Sequence of chain 1.A:
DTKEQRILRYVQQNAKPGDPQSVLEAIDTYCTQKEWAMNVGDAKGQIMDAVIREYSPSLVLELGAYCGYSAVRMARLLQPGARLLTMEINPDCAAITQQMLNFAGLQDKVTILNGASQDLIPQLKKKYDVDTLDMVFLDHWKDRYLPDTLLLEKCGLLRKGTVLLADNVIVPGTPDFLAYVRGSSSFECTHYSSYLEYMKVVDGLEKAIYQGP

Binding-site contacts:
Ligand atom C13 contacts residue PRO174 of chain 1.A at 3.8 Å (hydrophobic).
Ligand atom C4 contacts residue MET40 of chain 1.A at 3.6 Å (hydrophobic).
Ligand atom C3 contacts residue MET40 of chain 1.A at 3.5 Å (hydrophobic).
Ligand atom O11 contacts residue ASN170 of chain 1.A at 2.7 Å (h-bond).
Ligand atom O11 contacts residue ASP169 of chain 1.A at 3.3 Å (salt-bridge).
Ligand atom N2 contacts residue HIS142 of chain 1.A at 3.5 Å (h-bond).
Ligand atom C5 contacts residue ASN170 of chain 1.A at 3.1 Å.
Ligand atom F18 contacts residue D1D1 of chain 1.G at 3.4 Å.
Ligand atom C10 contacts residue MET40 of chain 1.A at 3.8 Å (hydrophobic).
Ligand atom C1 contacts residue SAH1 of chain 1.E at 3.4 Å.
Ligand atom C1 contacts residue ASN170 of chain 1.A at 3.8 Å.
Ligand atom C9 contacts residue ASN170 of chain 1.A at 3.6 Å.
Ligand atom C13 contacts residue LEU198 of chain 1.A at 3.8 Å (hydrophobic).
Ligand atom C8 contacts residue PRO174 of chain 1.A at 3.7 Å (hydrophobic).
Ligand atom C3 contacts residue TRP143 of chain 1.A at 3.7 Å (hydrophobic).
Ligand atom C14 contacts residue D1D1 of chain 1.G at 3.8 Å.
Ligand atom N6 contacts residue MG1 of chain 1.B at 2.3 Å.
Ligand atom O11 contacts residue GLU199 of chain 1.A at 2.5 Å (salt-bridge).
Ligand atom N2 contacts residue LYS144 of chain 1.A at 3.4 Å (salt-bridge).
Ligand atom N6 contacts residue LYS144 of chain 1.A at 3.4 Å (salt-bridge).
Ligand atom C10 contacts residue ASN170 of chain 1.A at 3.1 Å.
Ligand atom C17 contacts residue TRP38 of chain 1.A at 3.8 Å (hydrophobic).
Ligand atom C1 contacts residue LYS144 of chain 1.A at 3.1 Å.
Ligand atom C15 contacts residue D1D1 of chain 1.G at 3.6 Å.
Ligand atom C1 contacts residue MG1 of chain 1.B at 3.3 Å.
Ligand atom C10 contacts residue MG1 of chain 1.B at 3.0 Å.
Ligand atom C5 contacts residue MG1 of chain 1.B at 3.1 Å.
Ligand atom C1 contacts residue ASP141 of chain 1.A at 3.2 Å.
Ligand atom C3 contacts residue LYS144 of chain 1.A at 3.8 Å.
Ligand atom N2 contacts residue SAH1 of chain 1.E at 3.2 Å.
Ligand atom C7 contacts residue PRO174 of chain 1.A at 3.8 Å (hydrophobic).
Ligand atom C10 contacts residue GLU199 of chain 1.A at 3.2 Å.
Ligand atom C14 contacts residue VAL173 of chain 1.A at 3.8 Å (hydrophobic).
Ligand atom C9 contacts residue GLU199 of chain 1.A at 3.3 Å.
Ligand atom N2 contacts residue TRP143 of chain 1.A at 3.6 Å.
Ligand atom O11 contacts residue MG1 of chain 1.B at 2.2 Å.
Ligand atom N6 contacts residue ASN170 of chain 1.A at 2.9 Å (h-bond).
Ligand atom C12 contacts residue PRO174 of chain 1.A at 3.8 Å (hydrophobic).
Ligand atom C12 contacts residue TRP38 of chain 1.A at 3.7 Å (hydrophobic).
Ligand atom N6 contacts residue ASP141 of chain 1.A at 3.0 Å (salt-bridge).

The protein below binds the small molecule below.
Small molecule (SMILES): Oc1cc(-c2ccc(F)cc2)cc2cncnc12